A protein and the small-molecule ligand that binds it are described below.
Small molecule (SMILES): CC(=O)O[C@H]1C(=O)[C@@]2(C)[C@H]([C@H](OC(=O)c3ccccc3)[C@]3(O)C[C@H](OC(=O)[C@H](O)[C@@H](NC(=O)c4ccccc4)c4ccccc4)C(C)=C1C3(C)C)[C@]1(OC(C)=O)CO[C@@H]1C[C@@H]2O

Binding-site contacts:
Ligand atom O14 contacts residue HIS226 of chain 1.B at 2.6 Å.
Ligand atom C40 contacts residue ALA230 of chain 1.B at 3.4 Å (hydrophobic).
Ligand atom C07 contacts residue LEU227 of chain 1.B at 3.6 Å (hydrophobic).
Ligand atom C38 contacts residue PHE269 of chain 1.B at 3.7 Å (hydrophobic).
Ligand atom C19 contacts residue SER274 of chain 1.B at 3.6 Å.
Ligand atom C40 contacts residue GLU26 of chain 1.B at 3.7 Å.
Ligand atom C19 contacts residue THR273 of chain 1.B at 2.9 Å.
Ligand atom C15 contacts residue THR273 of chain 1.B at 3.4 Å.
Ligand atom C33 contacts residue VAL22 of chain 1.B at 3.8 Å (hydrophobic).
Ligand atom C07 contacts residue ASP223 of chain 1.B at 3.7 Å.
Ligand atom C08 contacts residue LEU227 of chain 1.B at 3.8 Å (hydrophobic).
Ligand atom C06 contacts residue HIS226 of chain 1.B at 3.8 Å.
Ligand atom C32 contacts residue VAL22 of chain 1.B at 3.6 Å (hydrophobic).
Ligand atom C19 contacts residue ARG275 of chain 1.B at 3.3 Å.
Ligand atom O13 contacts residue PRO357 of chain 1.B at 3.5 Å.
Ligand atom C38 contacts residue PRO357 of chain 1.B at 3.7 Å (hydrophobic).
Ligand atom C08 contacts residue HIS226 of chain 1.B at 3.5 Å.
Ligand atom O06 contacts residue LEU272 of chain 1.B at 3.5 Å.
Ligand atom O06 contacts residue PRO271 of chain 1.B at 3.8 Å.
Ligand atom O06 contacts residue THR273 of chain 1.B at 2.5 Å (h-bond).
Ligand atom O08 contacts residue ARG275 of chain 1.B at 3.2 Å.
Ligand atom C39 contacts residue PHE269 of chain 1.B at 3.4 Å (hydrophobic).
Ligand atom C14 contacts residue THR273 of chain 1.B at 3.2 Å.
Ligand atom C36 contacts residue HIS226 of chain 1.B at 3.0 Å.
Ligand atom O12 contacts residue GLY359 of chain 1.B at 3.9 Å.
Ligand atom O13 contacts residue GLY359 of chain 1.B at 3.7 Å.
Ligand atom C39 contacts residue ALA230 of chain 1.B at 3.4 Å (hydrophobic).
Ligand atom C40 contacts residue SER233 of chain 1.B at 3.0 Å.
Ligand atom C09 contacts residue LEU214 of chain 1.B at 3.7 Å (hydrophobic).
Ligand atom O13 contacts residue ARG358 of chain 1.B at 3.6 Å (salt-bridge).
Ligand atom C07 contacts residue HIS226 of chain 1.B at 3.4 Å.
Ligand atom C41 contacts residue GLU26 of chain 1.B at 3.4 Å.
Ligand atom C30 contacts residue HIS226 of chain 1.B at 3.5 Å.
Ligand atom C41 contacts residue SER233 of chain 1.B at 3.5 Å.
Ligand atom C42 contacts residue VAL22 of chain 1.B at 3.4 Å (hydrophobic).
Ligand atom C15 contacts residue PRO271 of chain 1.B at 3.3 Å (hydrophobic).
Ligand atom C16 contacts residue THR273 of chain 1.B at 3.2 Å.
Ligand atom C04 contacts residue LEU214 of chain 1.B at 3.9 Å (hydrophobic).
Ligand atom C41 contacts residue VAL22 of chain 1.B at 3.5 Å (hydrophobic).
Ligand atom C31 contacts residue HIS226 of chain 1.B at 3.6 Å.

Sequence of chain 1.B:
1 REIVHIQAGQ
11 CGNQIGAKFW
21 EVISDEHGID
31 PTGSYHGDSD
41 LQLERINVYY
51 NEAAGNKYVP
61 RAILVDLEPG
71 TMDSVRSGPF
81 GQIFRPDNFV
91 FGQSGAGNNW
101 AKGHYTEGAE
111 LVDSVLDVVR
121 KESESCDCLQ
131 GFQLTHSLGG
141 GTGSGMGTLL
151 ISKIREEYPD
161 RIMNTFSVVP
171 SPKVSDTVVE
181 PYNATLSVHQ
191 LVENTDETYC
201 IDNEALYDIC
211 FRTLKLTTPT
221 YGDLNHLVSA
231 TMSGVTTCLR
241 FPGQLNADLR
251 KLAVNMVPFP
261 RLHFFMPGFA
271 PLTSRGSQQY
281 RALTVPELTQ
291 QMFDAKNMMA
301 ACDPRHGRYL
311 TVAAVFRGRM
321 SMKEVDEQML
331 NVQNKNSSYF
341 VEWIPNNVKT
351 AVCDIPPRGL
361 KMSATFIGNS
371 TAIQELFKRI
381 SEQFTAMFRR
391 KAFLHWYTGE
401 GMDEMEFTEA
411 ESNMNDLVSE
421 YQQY